A small-molecule ligand and the protein it binds are described below.
Small molecule (SMILES): CN(NC(=O)CC[C@H](NC(=O)OCc1ccccc1)C(=O)N[C@@H](CCCCN)C(=O)C(=O)NCc1ccccc1)c1ccccc1

Sequence of chain 1.A:
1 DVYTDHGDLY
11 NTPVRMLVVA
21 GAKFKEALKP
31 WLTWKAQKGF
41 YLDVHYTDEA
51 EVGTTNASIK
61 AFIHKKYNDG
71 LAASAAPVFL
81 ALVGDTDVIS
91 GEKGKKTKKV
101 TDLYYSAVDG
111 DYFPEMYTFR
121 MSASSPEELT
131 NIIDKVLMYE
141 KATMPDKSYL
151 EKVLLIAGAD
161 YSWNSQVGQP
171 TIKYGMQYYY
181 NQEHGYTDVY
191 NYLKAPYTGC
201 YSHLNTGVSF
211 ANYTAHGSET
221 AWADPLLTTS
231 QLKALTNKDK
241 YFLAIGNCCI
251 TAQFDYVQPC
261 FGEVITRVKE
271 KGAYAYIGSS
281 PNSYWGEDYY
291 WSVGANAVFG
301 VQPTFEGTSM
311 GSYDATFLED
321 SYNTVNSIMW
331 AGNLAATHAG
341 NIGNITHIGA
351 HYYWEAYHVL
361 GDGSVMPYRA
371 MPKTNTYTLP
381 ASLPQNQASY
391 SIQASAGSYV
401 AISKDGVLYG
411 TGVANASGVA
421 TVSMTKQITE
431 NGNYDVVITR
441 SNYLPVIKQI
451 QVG

Binding-site contacts:
Ligand atom OAD contacts residue TYR284 of chain 1.A at 3.2 Å.
Ligand atom CBK contacts residue TYR284 of chain 1.A at 3.3 Å (hydrophobic).
Ligand atom CAW contacts residue ASP288 of chain 1.A at 3.6 Å.
Ligand atom CAX contacts residue ASP288 of chain 1.A at 3.5 Å.
Ligand atom OAG contacts residue GLY217 of chain 1.A at 2.7 Å (h-bond).
Ligand atom CBA contacts residue GLY217 of chain 1.A at 3.6 Å.
Ligand atom CAT contacts residue TRP163 of chain 1.A at 3.5 Å (hydrophobic).
Ligand atom OBI contacts residue TYR284 of chain 1.A at 3.6 Å.
Ligand atom CBD contacts residue HIS347 of chain 1.A at 3.5 Å.
Ligand atom CAS contacts residue HIS347 of chain 1.A at 3.4 Å.
Ligand atom CAX contacts residue SER283 of chain 1.A at 3.6 Å.
Ligand atom C contacts residue SER283 of chain 1.A at 3.5 Å.
Ligand atom NAB contacts residue THR214 of chain 1.A at 2.9 Å (h-bond).
Ligand atom CBB contacts residue CYS249 of chain 1.A at 3.6 Å (hydrophobic).
Ligand atom CBB contacts residue ALA215 of chain 1.A at 3.5 Å (hydrophobic).
Ligand atom OAE contacts residue CYS249 of chain 1.A at 3.3 Å (h-bond).
Ligand atom OAG contacts residue HIS216 of chain 1.A at 3.3 Å.
Ligand atom CAY contacts residue TRP285 of chain 1.A at 3.5 Å (hydrophobic).
Ligand atom CAP contacts residue ILE250 of chain 1.A at 3.5 Å (hydrophobic).
Ligand atom CA contacts residue SER283 of chain 1.A at 3.3 Å.
Ligand atom OAG contacts residue CYS249 of chain 1.A at 2.7 Å (h-bond).
Ligand atom CAQ contacts residue GLY217 of chain 1.A at 3.2 Å.
Ligand atom CAW contacts residue ASN247 of chain 1.A at 3.3 Å.
Ligand atom NAB contacts residue ASN247 of chain 1.A at 2.9 Å (h-bond).
Ligand atom CBN contacts residue CYS249 of chain 1.A at 2.0 Å (hydrophobic).
Ligand atom NBG contacts residue SER283 of chain 1.A at 2.9 Å (h-bond).
Ligand atom NBE contacts residue CYS249 of chain 1.A at 3.5 Å (h-bond).
Ligand atom CAH contacts residue ALA223 of chain 1.A at 3.5 Å (hydrophobic).
Ligand atom CAV contacts residue ASN282 of chain 1.A at 3.3 Å.
Ligand atom CBO contacts residue GLY217 of chain 1.A at 3.6 Å.
Ligand atom NBG contacts residue CYS249 of chain 1.A at 2.8 Å (h-bond).
Ligand atom NAB contacts residue ASP288 of chain 1.A at 2.9 Å (salt-bridge).
Ligand atom CAR contacts residue HIS216 of chain 1.A at 3.5 Å.
Ligand atom CAJ contacts residue ILE250 of chain 1.A at 3.5 Å (hydrophobic).
Ligand atom OAD contacts residue TRP285 of chain 1.A at 3.0 Å (h-bond).
Ligand atom CBL contacts residue CYS249 of chain 1.A at 2.7 Å (hydrophobic).
Ligand atom CBS contacts residue CYS249 of chain 1.A at 2.8 Å (hydrophobic).
Ligand atom NBE contacts residue GLY217 of chain 1.A at 3.1 Å (h-bond).
Ligand atom CAW contacts residue ALA215 of chain 1.A at 3.4 Å (hydrophobic).
Ligand atom CAP contacts residue ASN282 of chain 1.A at 3.3 Å.